Binding-site contacts:
Ligand atom O contacts residue LLP82 of chain 2.B at 3.3 Å.
Ligand atom O contacts residue GLN109 of chain 2.B at 3.3 Å (h-bond).
Ligand atom C contacts residue ALA107 of chain 2.B at 3.6 Å (hydrophobic).
Ligand atom CH2 contacts residue SER185 of chain 2.B at 3.9 Å.
Ligand atom N contacts residue LEU161 of chain 2.B at 3.7 Å.
Ligand atom OXT contacts residue GLY106 of chain 2.B at 2.9 Å (h-bond).
Ligand atom OXT contacts residue ALA107 of chain 2.B at 3.4 Å (h-bond).
Ligand atom NE1 contacts residue GLU104 of chain 2.B at 2.7 Å (salt-bridge).
Ligand atom CA contacts residue ALA107 of chain 2.B at 3.9 Å (hydrophobic).
Ligand atom CZ2 contacts residue SER185 of chain 2.B at 4.0 Å.
Ligand atom CE3 contacts residue LEU161 of chain 2.B at 4.0 Å (hydrophobic).
Ligand atom CZ2 contacts residue GLU104 of chain 2.B at 3.8 Å.
Ligand atom OXT contacts residue HIS110 of chain 2.B at 3.8 Å.
Ligand atom C contacts residue GLY106 of chain 2.B at 3.8 Å.
Ligand atom CH2 contacts residue TYR301 of chain 2.B at 3.9 Å (hydrophobic).
Ligand atom CZ3 contacts residue GLY228 of chain 2.B at 3.8 Å.
Ligand atom NE1 contacts residue GLY184 of chain 2.B at 4.0 Å.
Ligand atom N contacts residue ALA107 of chain 2.B at 3.5 Å (h-bond).
Ligand atom O contacts residue ALA107 of chain 2.B at 3.7 Å.
Ligand atom CD1 contacts residue GLU104 of chain 2.B at 3.7 Å.
Ligand atom OXT contacts residue THR105 of chain 2.B at 2.6 Å (h-bond).
Ligand atom OXT contacts residue GLY108 of chain 2.B at 3.8 Å.
Ligand atom CZ3 contacts residue TYR301 of chain 2.B at 3.5 Å (hydrophobic).
Ligand atom O contacts residue THR105 of chain 2.B at 3.7 Å.
Ligand atom CH2 contacts residue VAL187 of chain 2.B at 3.6 Å (hydrophobic).
Ligand atom CE2 contacts residue GLU104 of chain 2.B at 3.5 Å.
Ligand atom CA contacts residue LLP82 of chain 2.B at 3.9 Å.
Ligand atom CE2 contacts residue SER185 of chain 2.B at 4.0 Å.
Ligand atom O contacts residue GLY108 of chain 2.B at 4.0 Å.
Ligand atom O contacts residue HIS110 of chain 2.B at 2.9 Å (h-bond).
Ligand atom C contacts residue LLP82 of chain 2.B at 4.0 Å.
Ligand atom CD2 contacts residue LEU161 of chain 2.B at 4.0 Å (hydrophobic).
Ligand atom CZ3 contacts residue SER185 of chain 2.B at 4.0 Å.
Ligand atom C contacts residue THR105 of chain 2.B at 3.5 Å.
Ligand atom C contacts residue HIS110 of chain 2.B at 3.8 Å.
Ligand atom CB contacts residue LLP82 of chain 2.B at 3.4 Å.
Ligand atom CD1 contacts residue HIS110 of chain 2.B at 3.8 Å.
Ligand atom CZ2 contacts residue VAL187 of chain 2.B at 3.7 Å (hydrophobic).
Ligand atom CA contacts residue GLY298 of chain 2.B at 4.0 Å.
Ligand atom N contacts residue GLY106 of chain 2.B at 3.8 Å.

Sequence of chain 2.B:
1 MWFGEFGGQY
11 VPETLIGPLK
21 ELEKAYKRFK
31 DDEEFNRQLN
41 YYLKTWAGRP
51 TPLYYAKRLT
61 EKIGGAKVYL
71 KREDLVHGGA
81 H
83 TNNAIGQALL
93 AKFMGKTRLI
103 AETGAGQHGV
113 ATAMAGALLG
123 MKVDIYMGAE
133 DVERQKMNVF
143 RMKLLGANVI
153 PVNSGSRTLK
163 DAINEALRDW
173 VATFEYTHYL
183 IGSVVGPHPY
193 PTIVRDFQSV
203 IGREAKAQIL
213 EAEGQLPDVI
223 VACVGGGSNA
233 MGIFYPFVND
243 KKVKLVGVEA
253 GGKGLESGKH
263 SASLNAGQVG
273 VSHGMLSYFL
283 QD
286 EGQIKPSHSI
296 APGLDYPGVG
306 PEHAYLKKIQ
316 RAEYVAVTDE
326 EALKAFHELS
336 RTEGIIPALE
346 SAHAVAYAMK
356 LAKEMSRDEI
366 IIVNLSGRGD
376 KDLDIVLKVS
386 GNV

A small-molecule ligand and the protein it binds are described below.
Small molecule (SMILES): N[C@@H](Cc1c[nH]c2ccccc12)C(=O)O